Sequence of chain 3.B:
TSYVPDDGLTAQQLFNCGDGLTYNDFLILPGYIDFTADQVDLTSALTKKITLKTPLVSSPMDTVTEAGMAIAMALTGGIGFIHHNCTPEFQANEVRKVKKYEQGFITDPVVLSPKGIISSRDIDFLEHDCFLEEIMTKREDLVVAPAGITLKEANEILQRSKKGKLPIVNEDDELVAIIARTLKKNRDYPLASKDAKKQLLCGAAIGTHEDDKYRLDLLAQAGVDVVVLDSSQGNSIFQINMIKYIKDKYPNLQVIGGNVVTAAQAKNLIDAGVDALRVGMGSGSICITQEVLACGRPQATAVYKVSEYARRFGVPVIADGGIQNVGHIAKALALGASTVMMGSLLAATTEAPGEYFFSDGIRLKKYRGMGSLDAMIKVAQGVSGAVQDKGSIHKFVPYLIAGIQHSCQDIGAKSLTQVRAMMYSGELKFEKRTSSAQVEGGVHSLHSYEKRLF

Binding-site contacts:
Ligand atom C52 contacts residue SER275 of chain 1.B at 3.5 Å.
Ligand atom O31 contacts residue THR333 of chain 1.B at 3.0 Å (h-bond).
Ligand atom O36 contacts residue SER276 of chain 1.B at 3.6 Å (h-bond).
Ligand atom O43 contacts residue THR333 of chain 1.B at 2.9 Å (h-bond).
Ligand atom C40 contacts residue SER276 of chain 1.B at 3.5 Å.
Ligand atom C49 contacts residue ASN303 of chain 1.B at 3.4 Å.
Ligand atom C34 contacts residue SER276 of chain 1.B at 3.4 Å.
Ligand atom N11 contacts residue THR252 of chain 1.B at 3.5 Å (h-bond).
Ligand atom O31 contacts residue GLN441 of chain 1.B at 3.1 Å (h-bond).
Ligand atom O51 contacts residue ASP274 of chain 1.B at 3.6 Å.
Ligand atom C49 contacts residue RVP1 of chain 1.G at 3.6 Å.
Ligand atom O31 contacts residue RVP1 of chain 1.G at 3.1 Å (h-bond).
Ligand atom N15 contacts residue THR252 of chain 1.B at 3.6 Å (h-bond).
Ligand atom O50 contacts residue GLY326 of chain 1.B at 3.3 Å (h-bond).
Ligand atom C52 contacts residue ASN303 of chain 1.B at 3.4 Å.
Ligand atom N15 contacts residue PHE282 of chain 1.B at 3.5 Å.
Ligand atom C41 contacts residue SER276 of chain 1.B at 3.5 Å.
Ligand atom O43 contacts residue GLY326 of chain 1.B at 3.2 Å (h-bond).
Ligand atom C14 contacts residue PHE282 of chain 1.B at 3.5 Å (hydrophobic).
Ligand atom C13 contacts residue PHE282 of chain 1.B at 3.1 Å (hydrophobic).
Ligand atom C34 contacts residue SER275 of chain 1.B at 3.3 Å.
Ligand atom N12 contacts residue PHE282 of chain 1.B at 3.5 Å.
Ligand atom O25 contacts residue GLN469 of chain 3.B at 2.7 Å (h-bond).
Ligand atom P35 contacts residue SER276 of chain 1.B at 3.6 Å.
Ligand atom C26 contacts residue GLN469 of chain 3.B at 3.5 Å.
Ligand atom C53 contacts residue ASP274 of chain 1.B at 3.5 Å.
Ligand atom C42 contacts residue CYS331 of chain 1.B at 3.6 Å (hydrophobic).
Ligand atom O50 contacts residue MET325 of chain 1.B at 3.3 Å.
Ligand atom O30 contacts residue SER276 of chain 1.B at 2.6 Å (h-bond).
Ligand atom C49 contacts residue GLY324 of chain 1.B at 3.3 Å.
Ligand atom C52 contacts residue ARG322 of chain 1.B at 3.5 Å.
Ligand atom O44 contacts residue ASP274 of chain 1.B at 3.6 Å.
Ligand atom O29 contacts residue ASP274 of chain 1.B at 3.6 Å (salt-bridge).
Ligand atom O43 contacts residue CYS331 of chain 1.B at 2.9 Å (h-bond).
Ligand atom N11 contacts residue PHE282 of chain 1.B at 2.9 Å.
Ligand atom C42 contacts residue GLY326 of chain 1.B at 3.6 Å.
Ligand atom O50 contacts residue GLY324 of chain 1.B at 3.3 Å (h-bond).
Ligand atom C40 contacts residue RVP1 of chain 1.G at 3.5 Å.
Ligand atom O44 contacts residue SER275 of chain 1.B at 3.0 Å (h-bond).
Ligand atom C52 contacts residue RVP1 of chain 1.G at 3.3 Å.

Sequence of chain 1.B:
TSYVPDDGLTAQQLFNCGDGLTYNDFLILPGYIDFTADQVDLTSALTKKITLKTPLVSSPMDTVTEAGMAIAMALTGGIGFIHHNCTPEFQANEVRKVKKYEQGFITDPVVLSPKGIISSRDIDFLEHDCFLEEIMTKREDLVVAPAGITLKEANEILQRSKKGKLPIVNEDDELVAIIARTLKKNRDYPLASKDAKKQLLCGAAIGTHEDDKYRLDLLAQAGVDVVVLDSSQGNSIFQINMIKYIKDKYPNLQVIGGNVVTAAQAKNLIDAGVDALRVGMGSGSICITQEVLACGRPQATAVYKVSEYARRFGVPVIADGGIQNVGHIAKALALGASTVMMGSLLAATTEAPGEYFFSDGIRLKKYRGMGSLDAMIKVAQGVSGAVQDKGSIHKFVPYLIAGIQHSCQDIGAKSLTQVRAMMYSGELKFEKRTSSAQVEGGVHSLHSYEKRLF

A protein and the small-molecule ligand that binds it are described below.
Small molecule (SMILES): COc1c(C)c2c(c(O)c1CCO[P](=O)(O)C[P](=O)(O)OC[C@H]1O[C@@H](n3cnc4c(N)ncnc43)[C@H](O)[C@@H]1O)C(=O)OC2